Binding-site contacts:
Ligand atom C6 contacts residue ASP200 of chain 2.A at 3.4 Å.
Ligand atom OXT contacts residue ASN175 of chain 2.A at 2.9 Å (h-bond).
Ligand atom O3 contacts residue GLN203 of chain 2.A at 3.0 Å (h-bond).
Ligand atom C3 contacts residue HIS123 of chain 2.A at 3.3 Å.
Ligand atom C5M contacts residue THR95 of chain 2.A at 3.4 Å.
Ligand atom OP2 contacts residue HIS225 of chain 2.A at 2.8 Å (h-bond).
Ligand atom C2A contacts residue ASP200 of chain 2.A at 3.5 Å.
Ligand atom OP3 contacts residue THR278 of chain 1.A at 2.7 Å (h-bond).
Ligand atom C contacts residue ALA30 of chain 2.A at 3.3 Å (hydrophobic).
Ligand atom P contacts residue SER223 of chain 2.A at 3.5 Å.
Ligand atom C contacts residue ARG359 of chain 2.A at 3.4 Å.
Ligand atom O contacts residue ARG359 of chain 2.A at 2.8 Å (salt-bridge).
Ligand atom OP4 contacts residue SER223 of chain 2.A at 3.6 Å.
Ligand atom OP2 contacts residue SER223 of chain 2.A at 2.5 Å (h-bond).
Ligand atom O3 contacts residue ASN175 of chain 2.A at 3.0 Å.
Ligand atom C4A contacts residue HIS123 of chain 2.A at 3.3 Å.
Ligand atom O contacts residue ARG379 of chain 2.A at 2.8 Å (salt-bridge).
Ligand atom SG contacts residue ARG56 of chain 1.A at 3.2 Å (salt-bridge).
Ligand atom C4 contacts residue LYS226 of chain 2.A at 3.6 Å.
Ligand atom OP1 contacts residue THR94 of chain 2.A at 3.6 Å.
Ligand atom C4A contacts residue LYS226 of chain 2.A at 3.4 Å.
Ligand atom C2 contacts residue ASP200 of chain 2.A at 3.4 Å.
Ligand atom C6 contacts residue THR94 of chain 2.A at 3.5 Å.
Ligand atom C5 contacts residue HIS123 of chain 2.A at 3.6 Å.
Ligand atom O contacts residue ALA31 of chain 2.A at 3.0 Å.
Ligand atom OXT contacts residue ARG379 of chain 2.A at 2.9 Å (salt-bridge).
Ligand atom C contacts residue ARG379 of chain 2.A at 3.5 Å.
Ligand atom SG contacts residue HIS123 of chain 2.A at 3.2 Å (h-bond).
Ligand atom C4 contacts residue HIS123 of chain 2.A at 3.3 Å.
Ligand atom OP2 contacts residue LYS226 of chain 2.A at 3.5 Å (salt-bridge).
Ligand atom OP4 contacts residue LYS226 of chain 2.A at 3.1 Å (salt-bridge).
Ligand atom N contacts residue LYS226 of chain 2.A at 2.9 Å.
Ligand atom CA contacts residue ALA30 of chain 2.A at 3.2 Å (hydrophobic).
Ligand atom O contacts residue ALA30 of chain 2.A at 3.5 Å (h-bond).
Ligand atom SG contacts residue ARG359 of chain 2.A at 3.3 Å (salt-bridge).
Ligand atom OP1 contacts residue THR95 of chain 2.A at 2.5 Å (h-bond).
Ligand atom N1 contacts residue ASP200 of chain 2.A at 2.5 Å (salt-bridge).
Ligand atom CB contacts residue ARG56 of chain 1.A at 3.5 Å.
Ligand atom P contacts residue THR95 of chain 2.A at 3.6 Å.
Ligand atom N contacts residue ALA30 of chain 2.A at 3.5 Å (h-bond).

A protein and the small-molecule ligand that binds it are described below.
Small molecule (SMILES): Cc1ncc(COP(=O)(O)O)c(CN[C@@H](CS)C(=O)O)c1O

Sequence of chain 1.A:
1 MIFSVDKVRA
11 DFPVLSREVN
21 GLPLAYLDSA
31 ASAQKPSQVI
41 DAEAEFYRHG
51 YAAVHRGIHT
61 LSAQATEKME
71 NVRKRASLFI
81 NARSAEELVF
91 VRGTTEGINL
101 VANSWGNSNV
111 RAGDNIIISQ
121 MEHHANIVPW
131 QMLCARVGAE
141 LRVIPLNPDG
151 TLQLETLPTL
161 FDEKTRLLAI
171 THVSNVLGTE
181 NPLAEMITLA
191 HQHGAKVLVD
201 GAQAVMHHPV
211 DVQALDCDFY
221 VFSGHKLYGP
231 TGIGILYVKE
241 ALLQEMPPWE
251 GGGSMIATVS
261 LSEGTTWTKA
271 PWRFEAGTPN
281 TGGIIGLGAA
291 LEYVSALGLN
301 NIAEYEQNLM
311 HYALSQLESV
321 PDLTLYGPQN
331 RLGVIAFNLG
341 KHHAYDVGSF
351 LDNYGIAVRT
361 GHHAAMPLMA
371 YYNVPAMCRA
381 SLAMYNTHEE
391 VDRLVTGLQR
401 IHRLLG

Sequence of chain 2.A:
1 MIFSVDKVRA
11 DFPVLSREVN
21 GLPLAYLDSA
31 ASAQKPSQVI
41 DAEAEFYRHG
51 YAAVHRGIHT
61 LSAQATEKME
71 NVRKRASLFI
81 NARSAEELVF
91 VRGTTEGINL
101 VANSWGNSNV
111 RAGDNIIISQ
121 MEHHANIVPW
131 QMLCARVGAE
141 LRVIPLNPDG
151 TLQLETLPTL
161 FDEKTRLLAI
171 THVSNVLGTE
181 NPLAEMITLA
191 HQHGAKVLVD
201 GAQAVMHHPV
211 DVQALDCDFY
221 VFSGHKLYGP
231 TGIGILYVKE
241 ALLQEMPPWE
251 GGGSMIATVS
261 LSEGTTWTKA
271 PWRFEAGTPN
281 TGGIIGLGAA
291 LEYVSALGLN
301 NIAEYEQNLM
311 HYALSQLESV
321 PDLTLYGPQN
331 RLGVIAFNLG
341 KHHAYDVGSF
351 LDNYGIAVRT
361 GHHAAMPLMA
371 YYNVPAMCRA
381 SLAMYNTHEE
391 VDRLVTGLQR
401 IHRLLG